This protein binds this small molecule.
Small molecule (SMILES): Nc1ncnc2c1ncn2[C@@H]1O[C@H](CO)[C@@H](O[P](=O)(O)OC[C@H]2O[C@@H](n3ccc(=O)[nH]c3=O)[C@H](O)[C@@H]2O[P](=O)(O)OC[C@H]2O[C@@H](n3cnc4c(N)ncnc43)[C@H](O)C2O[P](=O)(O)OC[C@H]2O[C@@H](n3cnc4c(N)ncnc43)[C@H](O)[C@@H]2O[P](=O)(O)OC[C@H]2O[C@@H](n3ccc(=O)[nH]c3=O)[C@H](O)[C@@H]2O[P](=O)(O)OC[C@H]2O[C@@H](n3ccc(=O)[nH]c3=O)[C@H](O)[C@@H]2O[P](=O)(O)OC[C@H]2O[C@@H](n3ccc(=O)[nH]c3=O)[C@H](O)[C@@H]2O)[C@H]1O

Sequence of chain 1.A:
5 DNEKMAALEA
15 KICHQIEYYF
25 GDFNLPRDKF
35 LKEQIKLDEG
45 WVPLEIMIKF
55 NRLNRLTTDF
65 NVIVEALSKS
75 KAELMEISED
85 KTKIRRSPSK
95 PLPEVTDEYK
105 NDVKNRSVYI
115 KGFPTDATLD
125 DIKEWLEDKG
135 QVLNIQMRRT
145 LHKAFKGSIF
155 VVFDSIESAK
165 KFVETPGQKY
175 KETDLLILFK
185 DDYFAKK

Binding-site contacts:
Ligand atom O3' contacts residue ASP32 of chain 1.A at 2.4 Å (salt-bridge).
Ligand atom N1 contacts residue LYS33 of chain 1.A at 3.6 Å.
Ligand atom N7 contacts residue PHE34 of chain 1.A at 3.5 Å.
Ligand atom OP1 contacts residue ARG56 of chain 1.A at 2.9 Å (salt-bridge).
Ligand atom O2' contacts residue TYR22 of chain 1.A at 3.7 Å.
Ligand atom C5 contacts residue ILE139 of chain 1.A at 3.1 Å (hydrophobic).
Ligand atom C3' contacts residue PHE54 of chain 1.A at 3.7 Å (hydrophobic).
Ligand atom O2 contacts residue GLN19 of chain 1.A at 2.9 Å (h-bond).
Ligand atom OP1 contacts residue TYR23 of chain 1.A at 2.7 Å (h-bond).
Ligand atom O2 contacts residue PHE54 of chain 1.A at 3.6 Å.
Ligand atom N1 contacts residue ASN55 of chain 1.A at 3.6 Å.
Ligand atom O2 contacts residue LYS53 of chain 1.A at 3.6 Å.
Ligand atom O2' contacts residue TYR23 of chain 1.A at 3.5 Å.
Ligand atom O4 contacts residue ASN138 of chain 1.A at 3.5 Å.
Ligand atom O4 contacts residue ILE139 of chain 1.A at 2.9 Å (h-bond).
Ligand atom C5 contacts residue TYR22 of chain 1.A at 3.5 Å (hydrophobic).
Ligand atom N3 contacts residue LYS53 of chain 1.A at 2.8 Å (salt-bridge).
Ligand atom O4 contacts residue LYS53 of chain 1.A at 3.5 Å.
Ligand atom O4' contacts residue LEU123 of chain 1.A at 3.2 Å.
Ligand atom O2' contacts residue ASN55 of chain 1.A at 3.0 Å (h-bond).
Ligand atom N6 contacts residue GLU37 of chain 1.A at 3.0 Å (salt-bridge).
Ligand atom O2 contacts residue ASN55 of chain 1.A at 2.9 Å (h-bond).
Ligand atom C4 contacts residue PHE34 of chain 1.A at 3.4 Å (hydrophobic).
Ligand atom C3' contacts residue ASP32 of chain 1.A at 3.5 Å.
Ligand atom O3' contacts residue ARG56 of chain 1.A at 3.6 Å.
Ligand atom OP1 contacts residue ASN55 of chain 1.A at 3.2 Å (h-bond).
Ligand atom C2 contacts residue TYR22 of chain 1.A at 3.6 Å (hydrophobic).
Ligand atom O4 contacts residue TYR22 of chain 1.A at 3.6 Å.
Ligand atom OP2 contacts residue ASN55 of chain 1.A at 3.5 Å.
Ligand atom O4 contacts residue PHE34 of chain 1.A at 3.4 Å.
Ligand atom C2' contacts residue ASP32 of chain 1.A at 3.6 Å.
Ligand atom O2' contacts residue ASP32 of chain 1.A at 2.9 Å (salt-bridge).
Ligand atom C5 contacts residue PHE54 of chain 1.A at 3.6 Å (hydrophobic).
Ligand atom OP1 contacts residue PHE54 of chain 1.A at 3.6 Å.
Ligand atom O2' contacts residue PHE34 of chain 1.A at 3.4 Å.
Ligand atom C2 contacts residue LYS53 of chain 1.A at 3.7 Å.
Ligand atom C2 contacts residue ASN55 of chain 1.A at 3.3 Å.
Ligand atom C5 contacts residue PHE34 of chain 1.A at 3.5 Å (hydrophobic).
Ligand atom C6 contacts residue PHE54 of chain 1.A at 3.6 Å (hydrophobic).
Ligand atom C4 contacts residue TYR22 of chain 1.A at 3.5 Å (hydrophobic).